A protein and the small-molecule ligand that binds it are described below.
Small molecule (SMILES): CC(=O)N[C@@H]1[C@@H](O)[C@H](O)[C@@H](CO)O[C@H]1O

Sequence of chain 1.A:
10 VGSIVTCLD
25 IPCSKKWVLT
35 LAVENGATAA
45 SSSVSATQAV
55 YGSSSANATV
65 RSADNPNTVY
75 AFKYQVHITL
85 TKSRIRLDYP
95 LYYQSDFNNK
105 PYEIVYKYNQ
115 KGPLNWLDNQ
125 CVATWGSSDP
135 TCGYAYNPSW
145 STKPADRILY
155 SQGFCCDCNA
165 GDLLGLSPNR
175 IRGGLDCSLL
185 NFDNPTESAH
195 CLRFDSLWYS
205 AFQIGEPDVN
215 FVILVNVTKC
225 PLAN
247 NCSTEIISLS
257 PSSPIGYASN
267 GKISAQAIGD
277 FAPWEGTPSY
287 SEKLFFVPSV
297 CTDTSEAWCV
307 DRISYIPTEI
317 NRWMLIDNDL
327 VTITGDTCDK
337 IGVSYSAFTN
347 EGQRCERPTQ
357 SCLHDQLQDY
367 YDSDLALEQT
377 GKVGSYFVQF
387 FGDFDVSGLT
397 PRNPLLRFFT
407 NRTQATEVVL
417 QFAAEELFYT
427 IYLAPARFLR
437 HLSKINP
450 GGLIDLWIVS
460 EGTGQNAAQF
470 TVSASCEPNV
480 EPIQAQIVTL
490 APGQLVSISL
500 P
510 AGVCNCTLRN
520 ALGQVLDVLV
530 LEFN

Binding-site contacts:
Ligand atom C1 contacts residue ASN407 of chain 1.A at 1.4 Å.
Ligand atom C2 contacts residue ASN407 of chain 1.A at 2.4 Å.
Ligand atom C5 contacts residue ASN407 of chain 1.A at 3.6 Å.
Ligand atom C8 contacts residue ASN407 of chain 1.A at 4.0 Å.
Ligand atom O7 contacts residue ASN407 of chain 1.A at 2.9 Å (h-bond).
Ligand atom O5 contacts residue ASN407 of chain 1.A at 2.3 Å (h-bond).
Ligand atom N2 contacts residue ASN407 of chain 1.A at 2.9 Å (h-bond).
Ligand atom C4 contacts residue ASN407 of chain 1.A at 4.2 Å.
Ligand atom C7 contacts residue ASN407 of chain 1.A at 3.1 Å.
Ligand atom C3 contacts residue ASN407 of chain 1.A at 3.8 Å.